Binding-site contacts:
Ligand atom N3 contacts residue ASP204 of chain 1.B at 2.9 Å (salt-bridge).
Ligand atom N8 contacts residue ASP121 of chain 1.B at 3.2 Å (salt-bridge).
Ligand atom N1 contacts residue ILE142 of chain 1.B at 3.8 Å.
Ligand atom O4 contacts residue GLY236 of chain 1.B at 3.1 Å.
Ligand atom N2 contacts residue ASP204 of chain 1.B at 3.1 Å (salt-bridge).
Ligand atom N8 contacts residue ILE142 of chain 1.B at 3.7 Å.
Ligand atom N5 contacts residue ARG274 of chain 1.B at 3.2 Å (salt-bridge).
Ligand atom C6A contacts residue PHB1 of chain 1.I at 3.4 Å.
Ligand atom C6 contacts residue PHE209 of chain 1.B at 3.5 Å (hydrophobic).
Ligand atom C6A contacts residue SO41 of chain 1.J at 3.3 Å.
Ligand atom N3 contacts residue MET165 of chain 1.B at 3.8 Å.
Ligand atom C6A contacts residue ARG274 of chain 1.B at 3.9 Å.
Ligand atom N1 contacts residue ARG274 of chain 1.B at 3.8 Å.
Ligand atom N2 contacts residue LEU234 of chain 1.B at 3.7 Å.
Ligand atom C10 contacts residue ARG274 of chain 1.B at 3.3 Å.
Ligand atom N5 contacts residue LYS240 of chain 1.B at 2.9 Å (salt-bridge).
Ligand atom N2 contacts residue ASN140 of chain 1.B at 2.9 Å (h-bond).
Ligand atom C4 contacts residue LYS240 of chain 1.B at 3.5 Å.
Ligand atom C2 contacts residue ASP204 of chain 1.B at 3.4 Å.
Ligand atom C7 contacts residue ARG274 of chain 1.B at 3.6 Å.
Ligand atom C10 contacts residue PHE209 of chain 1.B at 3.7 Å (hydrophobic).
Ligand atom C4 contacts residue ASP204 of chain 1.B at 3.9 Å.
Ligand atom C6 contacts residue ARG274 of chain 1.B at 3.3 Å.
Ligand atom C4 contacts residue GLY236 of chain 1.B at 3.9 Å.
Ligand atom C7 contacts residue ASP121 of chain 1.B at 3.8 Å.
Ligand atom N3 contacts residue ARG274 of chain 1.B at 3.9 Å.
Ligand atom C9 contacts residue ILE142 of chain 1.B at 3.8 Å (hydrophobic).
Ligand atom C2 contacts residue ASN140 of chain 1.B at 3.8 Å.
Ligand atom C9 contacts residue ARG274 of chain 1.B at 3.6 Å.
Ligand atom C2 contacts residue ARG274 of chain 1.B at 3.8 Å.
Ligand atom C6 contacts residue LYS240 of chain 1.B at 3.9 Å.
Ligand atom C6A contacts residue LYS240 of chain 1.B at 3.7 Å.
Ligand atom C7 contacts residue PHE209 of chain 1.B at 3.9 Å (hydrophobic).
Ligand atom O4 contacts residue LYS240 of chain 1.B at 2.7 Å (salt-bridge).
Ligand atom N8 contacts residue ARG274 of chain 1.B at 3.5 Å.
Ligand atom N1 contacts residue ASN140 of chain 1.B at 3.4 Å (h-bond).
Ligand atom N5 contacts residue PHE209 of chain 1.B at 3.3 Å.
Ligand atom C10 contacts residue LYS240 of chain 1.B at 3.6 Å.
Ligand atom C6A contacts residue PHE209 of chain 1.B at 3.8 Å (hydrophobic).
Ligand atom C6 contacts residue SO41 of chain 1.J at 3.8 Å.

Sequence of chain 1.B:
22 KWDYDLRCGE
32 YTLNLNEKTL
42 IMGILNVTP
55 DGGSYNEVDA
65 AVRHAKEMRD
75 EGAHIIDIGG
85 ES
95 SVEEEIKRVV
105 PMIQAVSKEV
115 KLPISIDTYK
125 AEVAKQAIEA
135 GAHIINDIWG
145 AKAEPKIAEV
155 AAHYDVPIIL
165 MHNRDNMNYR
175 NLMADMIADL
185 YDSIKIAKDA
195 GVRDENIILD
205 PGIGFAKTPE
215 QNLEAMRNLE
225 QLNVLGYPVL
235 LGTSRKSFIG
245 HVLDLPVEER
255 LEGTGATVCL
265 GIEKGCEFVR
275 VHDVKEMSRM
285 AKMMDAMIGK

The protein below binds the small molecule below.
Small molecule (SMILES): C=C1CN=c2nc(N)[nH]c(=O)c2=N1